A protein and the small-molecule ligand that binds it are described below.
Small molecule (SMILES): OC[C@H]1O[C@H](O[C@H]2[C@H](O)[C@@H](O)[C@@H](O)O[C@@H]2CO)[C@H](O)[C@@H](O)[C@@H]1O

Binding-site contacts:
Ligand atom O2 contacts residue ASP118 of chain 1.A at 2.6 Å (salt-bridge).
Ligand atom C4 contacts residue ARG356 of chain 1.A at 3.6 Å.
Ligand atom O5 contacts residue VAL15 of chain 1.A at 3.8 Å.
Ligand atom C4 contacts residue ASP70 of chain 1.A at 3.5 Å.
Ligand atom C2 contacts residue TRP248 of chain 1.A at 3.8 Å (hydrophobic).
Ligand atom O6 contacts residue ALA44 of chain 1.A at 2.9 Å (h-bond).
Ligand atom C6 contacts residue GLU230 of chain 1.A at 3.5 Å.
Ligand atom O4 contacts residue THR46 of chain 1.A at 3.6 Å.
Ligand atom C1 contacts residue ASP11 of chain 1.A at 3.6 Å.
Ligand atom C5 contacts residue TRP287 of chain 1.A at 3.7 Å (hydrophobic).
Ligand atom O1 contacts residue ASP11 of chain 1.A at 3.1 Å (salt-bridge).
Ligand atom C1 contacts residue TRP248 of chain 1.A at 3.5 Å (hydrophobic).
Ligand atom O4 contacts residue TRP287 of chain 1.A at 3.1 Å (h-bond).
Ligand atom O4 contacts residue ARG356 of chain 1.A at 2.8 Å (salt-bridge).
Ligand atom O4 contacts residue ASP70 of chain 1.A at 2.6 Å (salt-bridge).
Ligand atom C2 contacts residue ASP118 of chain 1.A at 3.5 Å.
Ligand atom O2 contacts residue ARG323 of chain 1.A at 3.4 Å.
Ligand atom C3 contacts residue ASP70 of chain 1.A at 3.3 Å.
Ligand atom O5 contacts residue TRP248 of chain 1.A at 3.1 Å (h-bond).
Ligand atom C2 contacts residue TRP287 of chain 1.A at 3.8 Å (hydrophobic).
Ligand atom O4 contacts residue GLU174 of chain 1.A at 3.7 Å.
Ligand atom O5 contacts residue GLU230 of chain 1.A at 3.4 Å (salt-bridge).
Ligand atom C3 contacts residue ASP118 of chain 1.A at 3.5 Å.
Ligand atom O3 contacts residue ASP118 of chain 1.A at 2.6 Å (salt-bridge).
Ligand atom O6 contacts residue GLU230 of chain 1.A at 2.7 Å (salt-bridge).
Ligand atom C6 contacts residue ALA44 of chain 1.A at 3.7 Å (hydrophobic).
Ligand atom C6 contacts residue GLY175 of chain 1.A at 3.7 Å.
Ligand atom O1 contacts residue ARG323 of chain 1.A at 3.6 Å (salt-bridge).
Ligand atom O3 contacts residue GLY285 of chain 1.A at 3.2 Å.
Ligand atom O3 contacts residue ARG356 of chain 1.A at 3.0 Å (salt-bridge).
Ligand atom O3 contacts residue ASP70 of chain 1.A at 2.6 Å (salt-bridge).
Ligand atom O6 contacts residue GLY175 of chain 1.A at 3.5 Å.
Ligand atom O6 contacts residue TYR173 of chain 1.A at 3.6 Å.
Ligand atom O3 contacts residue TRP248 of chain 1.A at 3.7 Å.
Ligand atom O3 contacts residue GLY286 of chain 1.A at 3.2 Å (h-bond).
Ligand atom C1 contacts residue ASP118 of chain 1.A at 3.7 Å.
Ligand atom O1 contacts residue PHE116 of chain 1.A at 3.7 Å.
Ligand atom C3 contacts residue TRP287 of chain 1.A at 3.7 Å (hydrophobic).
Ligand atom O2 contacts residue TRP287 of chain 1.A at 3.1 Å (h-bond).
Ligand atom O2 contacts residue GLY286 of chain 1.A at 3.0 Å (h-bond).

Sequence of chain 1.A:
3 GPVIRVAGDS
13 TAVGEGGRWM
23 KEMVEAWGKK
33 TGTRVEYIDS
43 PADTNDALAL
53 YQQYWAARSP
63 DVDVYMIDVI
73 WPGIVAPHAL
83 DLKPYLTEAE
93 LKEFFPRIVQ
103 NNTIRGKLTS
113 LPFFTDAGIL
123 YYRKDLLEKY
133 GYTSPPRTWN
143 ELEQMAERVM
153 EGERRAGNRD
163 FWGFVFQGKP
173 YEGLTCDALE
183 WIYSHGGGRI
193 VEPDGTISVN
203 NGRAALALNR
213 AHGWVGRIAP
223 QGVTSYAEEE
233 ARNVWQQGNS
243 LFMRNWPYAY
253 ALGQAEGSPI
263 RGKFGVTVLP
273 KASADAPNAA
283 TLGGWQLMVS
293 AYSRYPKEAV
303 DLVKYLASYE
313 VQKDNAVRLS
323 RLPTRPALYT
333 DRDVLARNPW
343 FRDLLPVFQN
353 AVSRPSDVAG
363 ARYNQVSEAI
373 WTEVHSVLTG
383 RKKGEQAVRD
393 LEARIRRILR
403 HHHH